This small molecule binds to this protein.
Small molecule (SMILES): O=c1ccn([C@@H]2O[C@H](CO[P](=O)(O)O[P](=O)(O)O[C@H]3O[C@H](CO)[C@@H](O)[C@H](O)[C@H]3O)[C@@H](O)[C@H]2O)c(=O)[nH]1

Sequence of chain 1.E:
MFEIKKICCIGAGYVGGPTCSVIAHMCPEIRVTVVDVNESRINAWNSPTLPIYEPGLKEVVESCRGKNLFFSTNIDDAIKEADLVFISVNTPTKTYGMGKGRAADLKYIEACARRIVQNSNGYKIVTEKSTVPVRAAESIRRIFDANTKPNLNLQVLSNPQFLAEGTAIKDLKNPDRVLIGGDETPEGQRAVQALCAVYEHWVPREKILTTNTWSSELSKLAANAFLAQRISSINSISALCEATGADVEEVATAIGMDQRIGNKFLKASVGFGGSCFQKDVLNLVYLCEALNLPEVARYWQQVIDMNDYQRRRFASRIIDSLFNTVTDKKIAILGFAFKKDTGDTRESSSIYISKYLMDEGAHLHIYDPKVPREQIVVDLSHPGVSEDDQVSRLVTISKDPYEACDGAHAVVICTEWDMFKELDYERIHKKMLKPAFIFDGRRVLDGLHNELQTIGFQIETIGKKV

Binding-site contacts:
Ligand atom C6 contacts residue ILE232 of chain 1.F at 3.5 Å (hydrophobic).
Ligand atom O4C contacts residue ILE232 of chain 1.F at 3.5 Å.
Ligand atom O3C contacts residue GLY274 of chain 1.F at 3.2 Å (h-bond).
Ligand atom O4 contacts residue LYS268 of chain 1.F at 3.1 Å (salt-bridge).
Ligand atom C4' contacts residue LYS221 of chain 1.F at 3.4 Å.
Ligand atom N3 contacts residue LYS268 of chain 1.F at 3.0 Å (salt-bridge).
Ligand atom O1A contacts residue PHE266 of chain 1.F at 3.4 Å.
Ligand atom O1B contacts residue PHE339 of chain 1.F at 3.5 Å.
Ligand atom O2C contacts residue PHE339 of chain 1.F at 3.6 Å (h-bond).
Ligand atom C5' contacts residue LEU164 of chain 1.F at 3.4 Å (hydrophobic).
Ligand atom C4C contacts residue GLY274 of chain 1.F at 3.5 Å.
Ligand atom O2 contacts residue SER270 of chain 1.F at 2.8 Å (h-bond).
Ligand atom N1 contacts residue ILE232 of chain 1.F at 3.4 Å.
Ligand atom O4C contacts residue PHE273 of chain 1.F at 3.4 Å.
Ligand atom C2 contacts residue ILE232 of chain 1.F at 3.5 Å (hydrophobic).
Ligand atom O2B contacts residue PHE339 of chain 1.F at 3.6 Å.
Ligand atom C5' contacts residue CYS277 of chain 1.F at 3.0 Å (hydrophobic).
Ligand atom C6' contacts residue CYS277 of chain 1.F at 1.9 Å (hydrophobic).
Ligand atom O3A contacts residue LYS340 of chain 1.F at 3.0 Å (salt-bridge).
Ligand atom O2C contacts residue ARG443 of chain 1.F at 3.0 Å (salt-bridge).
Ligand atom O4' contacts residue LEU164 of chain 1.F at 2.9 Å (h-bond).
Ligand atom O6' contacts residue CYS277 of chain 1.F at 2.8 Å (h-bond).
Ligand atom O6' contacts residue LYS221 of chain 1.F at 3.0 Å (salt-bridge).
Ligand atom O1B contacts residue GLU166 of chain 1.F at 3.3 Å (salt-bridge).
Ligand atom O1A contacts residue PHE278 of chain 1.F at 3.6 Å.
Ligand atom O2A contacts residue LYS340 of chain 1.F at 3.1 Å (salt-bridge).
Ligand atom O5' contacts residue CYS277 of chain 1.F at 3.1 Å (h-bond).
Ligand atom O6' contacts residue ASN225 of chain 1.F at 3.0 Å (h-bond).
Ligand atom O2' contacts residue ARG261 of chain 1.E at 3.0 Å (salt-bridge).
Ligand atom O2C contacts residue LYS340 of chain 1.F at 3.6 Å.
Ligand atom C3C contacts residue PHE339 of chain 1.F at 3.6 Å (hydrophobic).
Ligand atom O3C contacts residue PHE339 of chain 1.F at 2.7 Å (h-bond).
Ligand atom O4' contacts residue PHE163 of chain 1.F at 3.6 Å.
Ligand atom O4' contacts residue LYS221 of chain 1.F at 2.9 Å (salt-bridge).
Ligand atom C1' contacts residue PHE278 of chain 1.F at 3.6 Å (hydrophobic).
Ligand atom O4' contacts residue GLN162 of chain 1.F at 3.6 Å (h-bond).
Ligand atom O3' contacts residue ARG261 of chain 1.E at 2.9 Å (salt-bridge).
Ligand atom C4' contacts residue LEU164 of chain 1.F at 3.5 Å (hydrophobic).
Ligand atom C5C contacts residue PHE278 of chain 1.F at 3.6 Å (hydrophobic).
Ligand atom O4 contacts residue PHE266 of chain 1.F at 3.4 Å.

Sequence of chain 1.F:
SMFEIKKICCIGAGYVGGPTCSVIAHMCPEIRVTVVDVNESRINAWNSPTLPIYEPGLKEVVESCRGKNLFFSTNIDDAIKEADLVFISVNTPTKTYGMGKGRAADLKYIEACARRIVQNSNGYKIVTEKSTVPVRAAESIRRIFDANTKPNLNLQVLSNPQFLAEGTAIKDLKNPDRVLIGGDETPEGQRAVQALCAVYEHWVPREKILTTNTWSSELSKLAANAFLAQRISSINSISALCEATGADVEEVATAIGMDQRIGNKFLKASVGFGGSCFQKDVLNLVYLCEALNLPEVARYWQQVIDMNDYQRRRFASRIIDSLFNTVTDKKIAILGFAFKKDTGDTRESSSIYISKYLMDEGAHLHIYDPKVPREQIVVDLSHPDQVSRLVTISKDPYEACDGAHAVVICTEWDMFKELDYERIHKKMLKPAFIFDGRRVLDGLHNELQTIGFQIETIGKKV